Sequence of chain 22.A:
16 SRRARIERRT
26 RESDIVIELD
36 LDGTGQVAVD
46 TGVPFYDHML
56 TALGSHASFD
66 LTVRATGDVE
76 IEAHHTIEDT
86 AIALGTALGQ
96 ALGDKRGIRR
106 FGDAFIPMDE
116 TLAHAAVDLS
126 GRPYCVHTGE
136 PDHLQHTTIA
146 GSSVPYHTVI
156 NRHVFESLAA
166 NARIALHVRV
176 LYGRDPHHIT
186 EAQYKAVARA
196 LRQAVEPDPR

Sequence of chain 13.A:
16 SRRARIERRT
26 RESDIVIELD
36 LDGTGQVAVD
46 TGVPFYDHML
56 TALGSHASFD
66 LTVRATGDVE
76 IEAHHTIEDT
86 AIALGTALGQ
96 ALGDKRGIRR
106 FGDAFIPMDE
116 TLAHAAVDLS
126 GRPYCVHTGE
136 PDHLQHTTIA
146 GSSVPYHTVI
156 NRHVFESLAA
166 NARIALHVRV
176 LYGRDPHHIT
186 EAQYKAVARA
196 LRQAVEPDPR

Binding-site contacts:
Ligand atom N2 contacts residue MN1 of chain 3.B at 2.2 Å.
Ligand atom C4 contacts residue GLU83 of chain 3.A at 4.2 Å.
Ligand atom C3 contacts residue MET113 of chain 13.A at 3.4 Å (hydrophobic).
Ligand atom C4 contacts residue HIS182 of chain 13.A at 3.4 Å.
Ligand atom N2 contacts residue HIS79 of chain 3.A at 3.0 Å (h-bond).
Ligand atom N2 contacts residue MN1 of chain 13.C at 4.3 Å.
Ligand atom C4 contacts residue HIS79 of chain 3.A at 3.1 Å.
Ligand atom C4 contacts residue MET113 of chain 13.A at 3.6 Å (hydrophobic).
Ligand atom C3 contacts residue HIS79 of chain 3.A at 4.2 Å.
Ligand atom C4 contacts residue HIS183 of chain 13.A at 3.7 Å.
Ligand atom N4 contacts residue MET113 of chain 13.A at 3.2 Å.
Ligand atom N3 contacts residue MN1 of chain 13.C at 2.2 Å.
Ligand atom N2 contacts residue MET113 of chain 13.A at 3.6 Å.
Ligand atom N3 contacts residue GLU186 of chain 13.A at 3.1 Å (salt-bridge).
Ligand atom S1 contacts residue ARG127 of chain 22.A at 3.5 Å.
Ligand atom C3 contacts residue MN1 of chain 13.C at 4.2 Å.
Ligand atom C1 contacts residue GLU27 of chain 3.A at 4.1 Å.
Ligand atom S1 contacts residue MET113 of chain 13.A at 4.3 Å.
Ligand atom N4 contacts residue HIS80 of chain 3.A at 3.3 Å (h-bond).
Ligand atom C4 contacts residue MN1 of chain 13.C at 3.3 Å.
Ligand atom N1 contacts residue GLU27 of chain 3.A at 3.7 Å.
Ligand atom N1 contacts residue ASP84 of chain 3.A at 4.2 Å.
Ligand atom C2 contacts residue ARG127 of chain 22.A at 3.5 Å.
Ligand atom C3 contacts residue HIS80 of chain 3.A at 4.0 Å.
Ligand atom C3 contacts residue MN1 of chain 3.B at 3.2 Å.
Ligand atom N3 contacts residue HIS80 of chain 3.A at 2.9 Å (h-bond).
Ligand atom S1 contacts residue MN1 of chain 3.B at 3.8 Å.
Ligand atom N3 contacts residue HIS182 of chain 13.A at 3.2 Å (h-bond).
Ligand atom N2 contacts residue GLU83 of chain 3.A at 3.2 Å (salt-bridge).
Ligand atom S1 contacts residue GLU83 of chain 3.A at 3.5 Å (salt-bridge).
Ligand atom C4 contacts residue HIS80 of chain 3.A at 3.6 Å.
Ligand atom N4 contacts residue GLU186 of chain 13.A at 3.8 Å.
Ligand atom N2 contacts residue HIS183 of chain 13.A at 3.4 Å (h-bond).
Ligand atom N1 contacts residue HIS80 of chain 3.A at 4.2 Å.
Ligand atom C4 contacts residue MN1 of chain 3.B at 3.2 Å.
Ligand atom N4 contacts residue MN1 of chain 13.C at 3.0 Å.
Ligand atom N3 contacts residue MET113 of chain 13.A at 3.4 Å.
Ligand atom C3 contacts residue GLU83 of chain 3.A at 3.6 Å.
Ligand atom N2 contacts residue HIS80 of chain 3.A at 4.1 Å.
Ligand atom C4 contacts residue GLU186 of chain 13.A at 4.0 Å.

Sequence of chain 3.A:
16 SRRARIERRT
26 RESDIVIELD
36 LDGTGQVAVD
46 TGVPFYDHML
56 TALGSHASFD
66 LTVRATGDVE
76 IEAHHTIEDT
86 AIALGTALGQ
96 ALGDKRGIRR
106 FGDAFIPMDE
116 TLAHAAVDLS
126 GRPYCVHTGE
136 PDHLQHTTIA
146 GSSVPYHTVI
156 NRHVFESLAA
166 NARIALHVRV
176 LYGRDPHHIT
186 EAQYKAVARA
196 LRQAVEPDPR

This small molecule binds to this protein.
Small molecule (SMILES): NCCSc1ncn[nH]1